Binding-site contacts:
Ligand atom C7 contacts residue ASN32 of chain 1.S at 3.0 Å.
Ligand atom O5 contacts residue THR312 of chain 1.S at 3.1 Å (h-bond).
Ligand atom C1 contacts residue ASN32 of chain 1.S at 1.4 Å.
Ligand atom O6 contacts residue LEU52 of chain 1.T at 3.8 Å.
Ligand atom N2 contacts residue ASN32 of chain 1.S at 2.6 Å (h-bond).
Ligand atom O6 contacts residue ASN49 of chain 1.T at 4.4 Å.
Ligand atom O5 contacts residue ASN32 of chain 1.S at 2.4 Å (h-bond).
Ligand atom C1 contacts residue THR312 of chain 1.S at 3.6 Å.
Ligand atom O6 contacts residue THR312 of chain 1.S at 4.2 Å.
Ligand atom C3 contacts residue ASN32 of chain 1.S at 3.6 Å.
Ligand atom C8 contacts residue ASN32 of chain 1.S at 3.9 Å.
Ligand atom C5 contacts residue ASN32 of chain 1.S at 3.6 Å.
Ligand atom C2 contacts residue ASN32 of chain 1.S at 2.2 Å.
Ligand atom C6 contacts residue THR312 of chain 1.S at 4.1 Å.
Ligand atom O7 contacts residue ASN32 of chain 1.S at 3.3 Å (h-bond).
Ligand atom C6 contacts residue LEU52 of chain 1.T at 3.9 Å (hydrophobic).
Ligand atom C1 contacts residue ALA33 of chain 1.S at 4.4 Å (hydrophobic).
Ligand atom C4 contacts residue ASN32 of chain 1.S at 4.1 Å.
Ligand atom C5 contacts residue THR312 of chain 1.S at 4.2 Å.

Sequence of chain 1.T:
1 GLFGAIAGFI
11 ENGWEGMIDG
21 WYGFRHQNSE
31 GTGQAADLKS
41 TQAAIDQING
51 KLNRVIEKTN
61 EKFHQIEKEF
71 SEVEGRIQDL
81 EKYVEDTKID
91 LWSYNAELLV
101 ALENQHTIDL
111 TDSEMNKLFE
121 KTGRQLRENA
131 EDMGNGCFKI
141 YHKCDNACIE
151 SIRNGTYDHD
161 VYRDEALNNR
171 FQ

Sequence of chain 1.S:
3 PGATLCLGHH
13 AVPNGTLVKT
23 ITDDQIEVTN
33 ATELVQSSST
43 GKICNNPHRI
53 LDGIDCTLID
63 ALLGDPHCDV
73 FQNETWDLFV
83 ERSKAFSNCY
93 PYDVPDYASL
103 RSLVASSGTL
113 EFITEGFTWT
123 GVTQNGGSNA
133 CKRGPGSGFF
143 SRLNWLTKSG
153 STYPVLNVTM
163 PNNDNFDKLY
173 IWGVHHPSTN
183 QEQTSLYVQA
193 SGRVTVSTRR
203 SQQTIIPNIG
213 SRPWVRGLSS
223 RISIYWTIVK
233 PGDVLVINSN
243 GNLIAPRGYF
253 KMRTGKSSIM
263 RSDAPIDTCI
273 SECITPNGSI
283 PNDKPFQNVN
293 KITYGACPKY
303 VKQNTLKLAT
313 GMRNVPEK

This protein binds this small molecule.
Small molecule (SMILES): CC(=O)N[C@@H]1[C@@H](O)[C@H](O)[C@@H](CO)O[C@H]1O